Binding-site contacts:
Ligand atom C2 contacts residue ASP307 of chain 1.C at 2.9 Å.
Ligand atom O4' contacts residue GLY543 of chain 1.C at 3.6 Å.
Ligand atom O4 contacts residue LYS448 of chain 1.C at 3.3 Å.
Ligand atom O3C contacts residue SER271 of chain 1.C at 2.4 Å (h-bond).
Ligand atom C2C contacts residue SER271 of chain 1.C at 3.6 Å.
Ligand atom C4 contacts residue VAL273 of chain 1.C at 3.6 Å (hydrophobic).
Ligand atom O3B contacts residue GLN727 of chain 1.C at 3.7 Å.
Ligand atom O4 contacts residue ASP307 of chain 1.C at 3.8 Å.
Ligand atom N3 contacts residue LYS448 of chain 1.C at 2.6 Å (salt-bridge).
Ligand atom O4C contacts residue LYS449 of chain 1.C at 3.5 Å.
Ligand atom C4' contacts residue ASP473 of chain 1.C at 3.7 Å.
Ligand atom C3C contacts residue SER271 of chain 1.C at 3.6 Å.
Ligand atom O3' contacts residue THR544 of chain 1.C at 3.2 Å.
Ligand atom C4 contacts residue LYS448 of chain 1.C at 3.6 Å.
Ligand atom O2 contacts residue LYS449 of chain 1.C at 3.5 Å.
Ligand atom C2 contacts residue LYS448 of chain 1.C at 3.2 Å.
Ligand atom C1C contacts residue SER271 of chain 1.C at 3.8 Å.
Ligand atom O4' contacts residue LYS449 of chain 1.C at 2.4 Å (salt-bridge).
Ligand atom C5 contacts residue VAL273 of chain 1.C at 3.6 Å (hydrophobic).
Ligand atom C6' contacts residue LYS449 of chain 1.C at 3.9 Å.
Ligand atom PB contacts residue GLN727 of chain 1.C at 3.5 Å.
Ligand atom C4C contacts residue ASP473 of chain 1.C at 3.9 Å.
Ligand atom O4' contacts residue ASP473 of chain 1.C at 3.0 Å (salt-bridge).
Ligand atom O2C contacts residue SER271 of chain 1.C at 2.5 Å (h-bond).
Ligand atom O4 contacts residue VAL273 of chain 1.C at 3.5 Å.
Ligand atom O3' contacts residue GLN507 of chain 1.C at 3.7 Å.
Ligand atom O2C contacts residue THR272 of chain 1.C at 3.2 Å (h-bond).
Ligand atom C4 contacts residue ASP307 of chain 1.C at 3.5 Å.
Ligand atom O1A contacts residue ARG730 of chain 1.C at 3.8 Å.
Ligand atom O2 contacts residue ASP307 of chain 1.C at 2.8 Å (salt-bridge).
Ligand atom N3 contacts residue ASP307 of chain 1.C at 2.3 Å (salt-bridge).
Ligand atom C4' contacts residue LYS449 of chain 1.C at 3.7 Å.
Ligand atom O3C contacts residue ASP473 of chain 1.C at 3.1 Å (salt-bridge).
Ligand atom C4' contacts residue VAL542 of chain 1.C at 3.7 Å (hydrophobic).
Ligand atom O1B contacts residue GLN727 of chain 1.C at 3.0 Å (h-bond).
Ligand atom C3' contacts residue ASP473 of chain 1.C at 3.3 Å.
Ligand atom O2 contacts residue LYS448 of chain 1.C at 3.1 Å (salt-bridge).
Ligand atom O2B contacts residue GLN727 of chain 1.C at 3.4 Å (h-bond).
Ligand atom C5C contacts residue MG1 of chain 1.L at 3.5 Å.
Ligand atom O3' contacts residue ASP473 of chain 1.C at 3.6 Å (salt-bridge).

Sequence of chain 1.C:
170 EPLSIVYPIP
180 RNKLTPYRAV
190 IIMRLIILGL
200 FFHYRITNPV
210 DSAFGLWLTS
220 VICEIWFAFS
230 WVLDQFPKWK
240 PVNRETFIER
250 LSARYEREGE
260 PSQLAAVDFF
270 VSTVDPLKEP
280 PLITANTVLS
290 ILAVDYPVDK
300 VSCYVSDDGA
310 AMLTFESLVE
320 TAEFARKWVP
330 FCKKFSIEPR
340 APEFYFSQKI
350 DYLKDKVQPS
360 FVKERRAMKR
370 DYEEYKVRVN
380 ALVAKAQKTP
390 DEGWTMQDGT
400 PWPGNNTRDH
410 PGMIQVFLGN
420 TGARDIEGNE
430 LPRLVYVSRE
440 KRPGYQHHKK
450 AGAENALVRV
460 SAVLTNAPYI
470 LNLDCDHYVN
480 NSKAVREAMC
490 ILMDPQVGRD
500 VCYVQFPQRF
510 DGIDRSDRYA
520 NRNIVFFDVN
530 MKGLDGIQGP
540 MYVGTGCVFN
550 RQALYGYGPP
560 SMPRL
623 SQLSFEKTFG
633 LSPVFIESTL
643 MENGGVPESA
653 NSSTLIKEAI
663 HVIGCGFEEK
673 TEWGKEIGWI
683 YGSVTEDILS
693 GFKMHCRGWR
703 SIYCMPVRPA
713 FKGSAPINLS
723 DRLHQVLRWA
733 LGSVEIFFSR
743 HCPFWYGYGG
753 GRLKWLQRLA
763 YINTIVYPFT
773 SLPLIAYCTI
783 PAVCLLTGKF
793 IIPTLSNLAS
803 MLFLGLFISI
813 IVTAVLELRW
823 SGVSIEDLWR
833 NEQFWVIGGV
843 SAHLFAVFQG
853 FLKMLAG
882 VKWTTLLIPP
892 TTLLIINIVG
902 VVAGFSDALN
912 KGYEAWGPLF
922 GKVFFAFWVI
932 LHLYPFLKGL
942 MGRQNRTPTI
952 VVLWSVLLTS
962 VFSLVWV

This small molecule binds to this protein.
Small molecule (SMILES): O=c1ccn([C@@H]2O[C@H](CO[P](=O)(O)O[P](=O)(O)O[C@H]3O[C@H](CO)[C@@H](O)[C@H](O)[C@H]3O)[C@@H](O)[C@H]2O)c(=O)[nH]1